Binding-site contacts:
Ligand atom C13 contacts residue VAL8 of chain 1.A at 3.2 Å (hydrophobic).
Ligand atom C10 contacts residue NDP1 of chain 1.D at 3.6 Å.
Ligand atom C12 contacts residue VAL8 of chain 1.A at 3.7 Å (hydrophobic).
Ligand atom C6 contacts residue VAL126 of chain 1.A at 3.4 Å (hydrophobic).
Ligand atom N5 contacts residue VAL9 of chain 1.A at 2.7 Å (h-bond).
Ligand atom C13 contacts residue NDP1 of chain 1.D at 3.5 Å.
Ligand atom C12 contacts residue ASP31 of chain 1.A at 3.8 Å.
Ligand atom C7 contacts residue VAL126 of chain 1.A at 3.9 Å (hydrophobic).
Ligand atom CL1 contacts residue PHE66 of chain 1.A at 3.8 Å.
Ligand atom C8 contacts residue NDP1 of chain 1.D at 3.5 Å.
Ligand atom C13 contacts residue PHE35 of chain 1.A at 3.4 Å (hydrophobic).
Ligand atom N4 contacts residue VAL126 of chain 1.A at 3.2 Å (h-bond).
Ligand atom C3 contacts residue MET62 of chain 1.A at 3.9 Å (hydrophobic).
Ligand atom N2 contacts residue ASP31 of chain 1.A at 2.9 Å (salt-bridge).
Ligand atom N4 contacts residue TYR132 of chain 1.A at 3.8 Å.
Ligand atom C9 contacts residue NDP1 of chain 1.D at 3.5 Å.
Ligand atom CL contacts residue PRO63 of chain 1.A at 2.8 Å.
Ligand atom N5 contacts residue VAL8 of chain 1.A at 3.6 Å.
Ligand atom C6 contacts residue PHE35 of chain 1.A at 3.8 Å (hydrophobic).
Ligand atom CL contacts residue SER61 of chain 1.A at 3.9 Å.
Ligand atom N4 contacts residue NDP1 of chain 1.D at 3.7 Å.
Ligand atom C7 contacts residue PHE35 of chain 1.A at 3.2 Å (hydrophobic).
Ligand atom C12 contacts residue ALA10 of chain 1.A at 3.7 Å (hydrophobic).
Ligand atom C contacts residue PHE32 of chain 1.A at 3.9 Å (hydrophobic).
Ligand atom N5 contacts residue THR147 of chain 1.A at 3.2 Å (h-bond).
Ligand atom N5 contacts residue ASP31 of chain 1.A at 3.3 Å (salt-bridge).
Ligand atom C11 contacts residue ASP31 of chain 1.A at 3.4 Å.
Ligand atom N3 contacts residue PHE35 of chain 1.A at 3.6 Å.
Ligand atom N5 contacts residue ALA10 of chain 1.A at 3.8 Å.
Ligand atom CL contacts residue MET62 of chain 1.A at 3.6 Å.
Ligand atom N3 contacts residue VAL8 of chain 1.A at 3.0 Å (h-bond).
Ligand atom C10 contacts residue PHE35 of chain 1.A at 3.6 Å (hydrophobic).
Ligand atom C2 contacts residue PHE32 of chain 1.A at 3.5 Å (hydrophobic).
Ligand atom N4 contacts residue PHE35 of chain 1.A at 3.4 Å.
Ligand atom C4 contacts residue MET62 of chain 1.A at 3.8 Å (hydrophobic).
Ligand atom N4 contacts residue VAL8 of chain 1.A at 2.7 Å (h-bond).
Ligand atom C1 contacts residue PHE32 of chain 1.A at 3.4 Å (hydrophobic).
Ligand atom C12 contacts residue VAL9 of chain 1.A at 3.4 Å (hydrophobic).
Ligand atom N3 contacts residue VAL9 of chain 1.A at 3.1 Å (h-bond).
Ligand atom CL1 contacts residue PRO63 of chain 1.A at 3.5 Å.

The protein below binds the small molecule below.
Small molecule (SMILES): Nc1ncc(N2CCN(c3ccc(Cl)c(Cl)c3)CC2)c(N)n1

Sequence of chain 1.A:
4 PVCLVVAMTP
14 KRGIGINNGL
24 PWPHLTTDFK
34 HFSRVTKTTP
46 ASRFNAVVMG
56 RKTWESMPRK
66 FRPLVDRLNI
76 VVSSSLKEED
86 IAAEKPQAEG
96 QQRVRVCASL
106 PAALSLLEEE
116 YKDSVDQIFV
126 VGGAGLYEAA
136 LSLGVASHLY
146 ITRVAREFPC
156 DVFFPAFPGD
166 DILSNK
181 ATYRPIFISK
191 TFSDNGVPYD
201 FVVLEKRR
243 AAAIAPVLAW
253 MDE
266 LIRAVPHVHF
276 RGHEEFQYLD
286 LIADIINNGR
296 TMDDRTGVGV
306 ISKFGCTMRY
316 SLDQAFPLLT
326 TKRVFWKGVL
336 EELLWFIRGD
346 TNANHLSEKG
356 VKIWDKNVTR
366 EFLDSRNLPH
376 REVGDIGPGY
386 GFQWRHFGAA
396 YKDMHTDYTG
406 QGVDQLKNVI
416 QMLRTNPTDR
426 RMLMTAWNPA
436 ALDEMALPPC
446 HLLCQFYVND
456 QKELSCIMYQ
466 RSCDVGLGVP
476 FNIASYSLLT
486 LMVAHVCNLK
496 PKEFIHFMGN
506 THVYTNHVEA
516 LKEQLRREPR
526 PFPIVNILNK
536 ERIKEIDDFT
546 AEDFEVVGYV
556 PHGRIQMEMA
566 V